Binding-site contacts:
Ligand atom O10 contacts residue HIS63 of chain 1.A at 3.5 Å (h-bond).
Ligand atom C7 contacts residue GLN26 of chain 1.A at 3.7 Å.
Ligand atom C35 contacts residue CYS60 of chain 1.A at 3.9 Å (hydrophobic).
Ligand atom CL1 contacts residue PHE117 of chain 1.A at 3.8 Å.
Ligand atom O3 contacts residue ALA108 of chain 1.A at 3.5 Å.
Ligand atom CL1 contacts residue PHE118 of chain 1.A at 3.9 Å.
Ligand atom CL2 contacts residue SER144 of chain 1.A at 3.6 Å.
Ligand atom CL2 contacts residue ILE140 of chain 1.A at 3.6 Å.
Ligand atom C23 contacts residue MET105 of chain 1.A at 3.7 Å (hydrophobic).
Ligand atom C11 contacts residue HIS63 of chain 1.A at 3.6 Å.
Ligand atom C35 contacts residue ILE137 of chain 1.A at 3.9 Å (hydrophobic).
Ligand atom N2 contacts residue PHE117 of chain 1.A at 3.1 Å (h-bond).
Ligand atom CL2 contacts residue VAL116 of chain 1.A at 3.7 Å.
Ligand atom CL2 contacts residue PHE141 of chain 1.A at 3.7 Å.
Ligand atom C21 contacts residue MET105 of chain 1.A at 3.5 Å (hydrophobic).
Ligand atom C22 contacts residue MET105 of chain 1.A at 3.4 Å (hydrophobic).
Ligand atom C1 contacts residue ALA108 of chain 1.A at 3.6 Å (hydrophobic).
Ligand atom N31 contacts residue CYS60 of chain 1.A at 3.4 Å.
Ligand atom O27 contacts residue GLN26 of chain 1.A at 3.7 Å.
Ligand atom CL1 contacts residue PHE128 of chain 1.A at 3.8 Å.
Ligand atom C35 contacts residue LEU131 of chain 1.A at 3.3 Å (hydrophobic).
Ligand atom C14 contacts residue HIS63 of chain 1.A at 3.5 Å.
Ligand atom C22 contacts residue VAL116 of chain 1.A at 3.4 Å (hydrophobic).
Ligand atom C14 contacts residue VAL101 of chain 1.A at 3.9 Å (hydrophobic).
Ligand atom C21 contacts residue VAL116 of chain 1.A at 3.7 Å (hydrophobic).
Ligand atom N31 contacts residue HIS63 of chain 1.A at 3.7 Å.
Ligand atom C13 contacts residue MET105 of chain 1.A at 3.9 Å (hydrophobic).
Ligand atom C19 contacts residue PHE117 of chain 1.A at 3.8 Å (hydrophobic).
Ligand atom O3 contacts residue MET105 of chain 1.A at 3.5 Å.
Ligand atom O30 contacts residue CYS60 of chain 1.A at 3.0 Å.
Ligand atom C23 contacts residue VAL116 of chain 1.A at 3.7 Å (hydrophobic).
Ligand atom C16 contacts residue HIS63 of chain 1.A at 3.9 Å.
Ligand atom C14 contacts residue ALA67 of chain 1.A at 3.5 Å (hydrophobic).
Ligand atom C4 contacts residue PHE117 of chain 1.A at 3.6 Å (hydrophobic).
Ligand atom C20 contacts residue MET105 of chain 1.A at 3.4 Å (hydrophobic).
Ligand atom C24 contacts residue VAL116 of chain 1.A at 3.7 Å (hydrophobic).
Ligand atom C1 contacts residue PHE117 of chain 1.A at 3.8 Å (hydrophobic).
Ligand atom C36 contacts residue LEU136 of chain 1.A at 3.3 Å (hydrophobic).
Ligand atom O10 contacts residue PHE118 of chain 1.A at 3.6 Å.
Ligand atom C15 contacts residue ALA67 of chain 1.A at 3.4 Å (hydrophobic).

A protein and the small-molecule ligand that binds it are described below.
Small molecule (SMILES): CC(C)(C)Cc1cc(-c2onc([C@@H](CCC(=O)O)CC(=O)Nc3ccc(Cl)cc3Cl)c2C2CC2)no1

Sequence of chain 1.A:
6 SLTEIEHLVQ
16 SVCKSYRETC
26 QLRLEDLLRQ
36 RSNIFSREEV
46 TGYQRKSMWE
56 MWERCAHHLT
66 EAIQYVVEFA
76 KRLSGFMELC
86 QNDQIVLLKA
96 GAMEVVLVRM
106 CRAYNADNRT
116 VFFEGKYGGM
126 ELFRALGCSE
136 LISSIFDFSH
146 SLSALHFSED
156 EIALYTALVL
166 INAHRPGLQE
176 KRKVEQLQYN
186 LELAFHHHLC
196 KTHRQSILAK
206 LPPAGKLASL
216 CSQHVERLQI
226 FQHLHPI